Sequence of chain 25.A:
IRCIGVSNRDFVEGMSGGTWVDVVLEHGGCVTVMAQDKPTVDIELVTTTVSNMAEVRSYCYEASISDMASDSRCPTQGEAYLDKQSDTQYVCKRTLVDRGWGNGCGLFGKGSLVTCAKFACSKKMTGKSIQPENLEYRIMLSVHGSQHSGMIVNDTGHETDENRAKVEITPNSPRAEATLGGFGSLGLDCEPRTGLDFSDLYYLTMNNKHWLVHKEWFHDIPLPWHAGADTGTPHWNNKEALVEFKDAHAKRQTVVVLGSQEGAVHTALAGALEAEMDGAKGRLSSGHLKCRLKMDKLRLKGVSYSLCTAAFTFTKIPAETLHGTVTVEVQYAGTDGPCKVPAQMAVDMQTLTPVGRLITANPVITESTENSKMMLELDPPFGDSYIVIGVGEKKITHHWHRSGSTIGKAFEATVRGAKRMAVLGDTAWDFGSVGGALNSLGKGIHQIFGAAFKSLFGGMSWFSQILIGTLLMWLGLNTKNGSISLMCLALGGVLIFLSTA

This small molecule binds to this protein.
Small molecule (SMILES): CC(=O)N[C@H]1[C@H](O[C@H]2[C@H](O)[C@@H](NC(C)=O)CO[C@@H]2CO)O[C@H](CO)[C@@H](O)[C@@H]1O

Binding-site contacts:
Ligand atom C7 contacts residue GLY150 of chain 25.A at 4.5 Å.
Ligand atom O7 contacts residue THR156 of chain 25.A at 4.2 Å.
Ligand atom O7 contacts residue ASN154 of chain 25.A at 1.3 Å (h-bond).
Ligand atom C7 contacts residue ASN154 of chain 25.A at 1.9 Å.
Ligand atom C2 contacts residue ASN154 of chain 25.A at 2.9 Å.
Ligand atom C3 contacts residue ASN154 of chain 25.A at 4.3 Å.
Ligand atom C5 contacts residue THR156 of chain 25.A at 3.7 Å.
Ligand atom C8 contacts residue ASN154 of chain 25.A at 3.4 Å.
Ligand atom O7 contacts residue GLY150 of chain 25.A at 4.2 Å.
Ligand atom N2 contacts residue ASN154 of chain 25.A at 2.2 Å (h-bond).
Ligand atom C8 contacts residue GLY150 of chain 25.A at 4.3 Å.
Ligand atom O5 contacts residue THR156 of chain 25.A at 3.9 Å.
Ligand atom O7 contacts residue VAL153 of chain 25.A at 2.8 Å (h-bond).
Ligand atom C1 contacts residue THR156 of chain 25.A at 4.1 Å.
Ligand atom C1 contacts residue ASN154 of chain 25.A at 2.6 Å.
Ligand atom C7 contacts residue VAL153 of chain 25.A at 4.0 Å (hydrophobic).
Ligand atom O5 contacts residue ASN154 of chain 25.A at 3.7 Å.
Ligand atom C6 contacts residue THR156 of chain 25.A at 4.2 Å.